Sequence of chain 1.C:
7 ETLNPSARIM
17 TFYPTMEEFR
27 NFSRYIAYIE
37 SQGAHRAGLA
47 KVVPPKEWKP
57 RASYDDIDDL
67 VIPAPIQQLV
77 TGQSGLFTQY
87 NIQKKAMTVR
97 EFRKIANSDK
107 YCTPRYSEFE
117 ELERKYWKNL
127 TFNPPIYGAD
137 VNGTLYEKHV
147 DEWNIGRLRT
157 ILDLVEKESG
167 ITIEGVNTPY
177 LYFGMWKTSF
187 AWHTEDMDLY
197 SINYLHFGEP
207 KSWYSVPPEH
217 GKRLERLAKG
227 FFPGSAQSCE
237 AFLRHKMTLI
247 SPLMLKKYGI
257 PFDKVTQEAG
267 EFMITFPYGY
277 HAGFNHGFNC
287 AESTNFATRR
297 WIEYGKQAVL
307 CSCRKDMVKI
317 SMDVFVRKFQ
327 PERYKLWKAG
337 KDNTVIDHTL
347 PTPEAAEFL

The protein below binds the small molecule below.
Small molecule (SMILES): O=c1[nH]cnc2cnccc12

Binding-site contacts:
Ligand atom C6 contacts residue ASN199 of chain 1.C at 3.8 Å.
Ligand atom O contacts residue TYR133 of chain 1.C at 3.5 Å (h-bond).
Ligand atom C4 contacts residue ZN1 of chain 1.NA at 3.2 Å.
Ligand atom C5 contacts residue ZN1 of chain 1.NA at 2.9 Å.
Ligand atom C5 contacts residue HIS277 of chain 1.C at 3.5 Å.
Ligand atom C5 contacts residue HIS189 of chain 1.C at 4.0 Å.
Ligand atom N3 contacts residue PHE186 of chain 1.C at 4.0 Å.
Ligand atom C2 contacts residue TYR133 of chain 1.C at 3.5 Å (hydrophobic).
Ligand atom O contacts residue LYS207 of chain 1.C at 2.9 Å (salt-bridge).
Ligand atom N2 contacts residue TYR178 of chain 1.C at 3.7 Å.
Ligand atom C4 contacts residue LYS242 of chain 1.C at 3.4 Å.
Ligand atom C6 contacts residue TRP209 of chain 1.C at 3.7 Å (hydrophobic).
Ligand atom N3 contacts residue HIS189 of chain 1.C at 2.9 Å (h-bond).
Ligand atom C6 contacts residue ZN1 of chain 1.NA at 4.2 Å.
Ligand atom O contacts residue ASN199 of chain 1.C at 3.7 Å.
Ligand atom C3 contacts residue PHE186 of chain 1.C at 3.6 Å (hydrophobic).
Ligand atom C5 contacts residue PHE186 of chain 1.C at 3.8 Å (hydrophobic).
Ligand atom N3 contacts residue ZN1 of chain 1.NA at 2.1 Å.
Ligand atom C1 contacts residue PHE186 of chain 1.C at 3.4 Å (hydrophobic).
Ligand atom N3 contacts residue HIS277 of chain 1.C at 3.3 Å (h-bond).
Ligand atom N2 contacts residue EDO1 of chain 1.WA at 3.6 Å.
Ligand atom C4 contacts residue HIS189 of chain 1.C at 3.2 Å.
Ligand atom C2 contacts residue LYS242 of chain 1.C at 3.9 Å.
Ligand atom C6 contacts residue PHE186 of chain 1.C at 3.7 Å (hydrophobic).
Ligand atom C2 contacts residue PHE186 of chain 1.C at 3.7 Å (hydrophobic).
Ligand atom C3 contacts residue LYS242 of chain 1.C at 3.5 Å.
Ligand atom C1 contacts residue TYR133 of chain 1.C at 3.5 Å (hydrophobic).
Ligand atom C1 contacts residue LYS207 of chain 1.C at 3.9 Å.
Ligand atom N3 contacts residue GLU191 of chain 1.C at 4.2 Å.
Ligand atom N2 contacts residue LYS242 of chain 1.C at 2.8 Å (salt-bridge).
Ligand atom C2 contacts residue EDO1 of chain 1.WA at 3.8 Å.
Ligand atom C5 contacts residue TRP209 of chain 1.C at 3.8 Å (hydrophobic).
Ligand atom N1 contacts residue TYR133 of chain 1.C at 2.7 Å (h-bond).
Ligand atom C7 contacts residue PHE186 of chain 1.C at 3.6 Å (hydrophobic).
Ligand atom N2 contacts residue PHE186 of chain 1.C at 3.5 Å.
Ligand atom N1 contacts residue PHE186 of chain 1.C at 3.7 Å.
Ligand atom N1 contacts residue TYR178 of chain 1.C at 3.6 Å.
Ligand atom C2 contacts residue TYR178 of chain 1.C at 3.4 Å (hydrophobic).
Ligand atom O contacts residue PHE186 of chain 1.C at 3.6 Å.
Ligand atom C4 contacts residue PHE186 of chain 1.C at 4.0 Å (hydrophobic).